Binding-site contacts:
Ligand atom O5 contacts residue TRP5 of chain 1.A at 2.4 Å.
Ligand atom C3 contacts residue TRP5 of chain 1.A at 3.9 Å (hydrophobic).
Ligand atom C4 contacts residue TRP5 of chain 1.A at 4.3 Å (hydrophobic).
Ligand atom C1 contacts residue PRO30 of chain 1.A at 4.4 Å (hydrophobic).
Ligand atom C1 contacts residue TRP5 of chain 1.A at 1.5 Å (hydrophobic).
Ligand atom C2 contacts residue TRP5 of chain 1.A at 2.5 Å (hydrophobic).
Ligand atom C2 contacts residue HIS4 of chain 1.A at 4.4 Å.
Ligand atom O2 contacts residue PRO30 of chain 1.A at 3.3 Å.
Ligand atom C1 contacts residue TYR110 of chain 1.A at 4.2 Å (hydrophobic).
Ligand atom C3 contacts residue HIS4 of chain 1.A at 4.2 Å.
Ligand atom O3 contacts residue HIS4 of chain 1.A at 3.1 Å.
Ligand atom C6 contacts residue TYR110 of chain 1.A at 4.0 Å (hydrophobic).
Ligand atom O2 contacts residue TRP5 of chain 1.A at 2.9 Å (h-bond).
Ligand atom C2 contacts residue PRO30 of chain 1.A at 3.8 Å (hydrophobic).
Ligand atom C5 contacts residue TYR110 of chain 1.A at 4.5 Å (hydrophobic).
Ligand atom O2 contacts residue HIS4 of chain 1.A at 3.2 Å.
Ligand atom C6 contacts residue TRP5 of chain 1.A at 4.1 Å (hydrophobic).
Ligand atom O5 contacts residue TYR110 of chain 1.A at 3.9 Å.
Ligand atom O3 contacts residue TRP5 of chain 1.A at 3.8 Å.
Ligand atom C5 contacts residue TRP5 of chain 1.A at 3.7 Å (hydrophobic).
Ligand atom O2 contacts residue GLY3 of chain 1.A at 4.2 Å.

Sequence of chain 1.A:
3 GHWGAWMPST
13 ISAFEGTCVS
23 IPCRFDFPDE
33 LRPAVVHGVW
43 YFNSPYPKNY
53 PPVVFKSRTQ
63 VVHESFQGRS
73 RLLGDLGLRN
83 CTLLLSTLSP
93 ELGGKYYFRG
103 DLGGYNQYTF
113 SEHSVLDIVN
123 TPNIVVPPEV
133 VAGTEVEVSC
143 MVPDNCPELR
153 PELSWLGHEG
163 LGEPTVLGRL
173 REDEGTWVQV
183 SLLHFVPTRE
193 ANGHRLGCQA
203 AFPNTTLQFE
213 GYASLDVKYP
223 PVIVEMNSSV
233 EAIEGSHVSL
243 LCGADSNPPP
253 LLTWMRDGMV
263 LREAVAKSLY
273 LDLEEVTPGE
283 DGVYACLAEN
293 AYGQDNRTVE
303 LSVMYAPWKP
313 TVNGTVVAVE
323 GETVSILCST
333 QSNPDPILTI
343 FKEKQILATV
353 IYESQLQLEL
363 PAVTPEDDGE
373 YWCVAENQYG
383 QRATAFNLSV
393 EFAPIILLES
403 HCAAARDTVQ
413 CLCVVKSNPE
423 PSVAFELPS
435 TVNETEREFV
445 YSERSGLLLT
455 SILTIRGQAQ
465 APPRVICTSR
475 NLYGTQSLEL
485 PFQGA

The small molecule below binds the protein below.
Small molecule (SMILES): OC[C@H]1O[C@H](O)[C@@H](O)[C@@H](O)[C@@H]1O